A small-molecule ligand and the protein it binds are described below.
Small molecule (SMILES): O=C(O)c1ccc([Hg]O)cc1

Binding-site contacts:
Ligand atom C7 contacts residue GLN135 of chain 1.A at 4.3 Å.
Ligand atom C3 contacts residue PRO137 of chain 1.A at 3.8 Å (hydrophobic).
Ligand atom HG contacts residue PRO137 of chain 1.A at 4.0 Å.
Ligand atom HG contacts residue GLU204 of chain 1.A at 3.1 Å.
Ligand atom C7 contacts residue GLU204 of chain 1.A at 3.7 Å.
Ligand atom C5 contacts residue PRO137 of chain 1.A at 3.6 Å (hydrophobic).
Ligand atom C4 contacts residue PRO137 of chain 1.A at 3.9 Å (hydrophobic).
Ligand atom C3 contacts residue GLU204 of chain 1.A at 4.4 Å.
Ligand atom HG contacts residue CYS205 of chain 1.A at 2.0 Å.
Ligand atom HG contacts residue GLN135 of chain 1.A at 4.0 Å.
Ligand atom C5 contacts residue GLN136 of chain 1.A at 4.3 Å.
Ligand atom HG contacts residue VAL134 of chain 1.A at 4.2 Å.
Ligand atom C6 contacts residue PRO137 of chain 1.A at 3.8 Å (hydrophobic).
Ligand atom C6 contacts residue GLN136 of chain 1.A at 4.0 Å.
Ligand atom C2 contacts residue PRO137 of chain 1.A at 4.1 Å (hydrophobic).
Ligand atom C4 contacts residue GLN135 of chain 1.A at 4.3 Å.
Ligand atom C6 contacts residue GLN135 of chain 1.A at 3.5 Å.
Ligand atom HG contacts residue GLN136 of chain 1.A at 3.1 Å.
Ligand atom C7 contacts residue CYS205 of chain 1.A at 4.2 Å (hydrophobic).
Ligand atom C7 contacts residue GLN136 of chain 1.A at 3.6 Å.
Ligand atom C5 contacts residue GLU204 of chain 1.A at 3.2 Å.
Ligand atom C7 contacts residue PRO137 of chain 1.A at 3.5 Å (hydrophobic).

Sequence of chain 1.A:
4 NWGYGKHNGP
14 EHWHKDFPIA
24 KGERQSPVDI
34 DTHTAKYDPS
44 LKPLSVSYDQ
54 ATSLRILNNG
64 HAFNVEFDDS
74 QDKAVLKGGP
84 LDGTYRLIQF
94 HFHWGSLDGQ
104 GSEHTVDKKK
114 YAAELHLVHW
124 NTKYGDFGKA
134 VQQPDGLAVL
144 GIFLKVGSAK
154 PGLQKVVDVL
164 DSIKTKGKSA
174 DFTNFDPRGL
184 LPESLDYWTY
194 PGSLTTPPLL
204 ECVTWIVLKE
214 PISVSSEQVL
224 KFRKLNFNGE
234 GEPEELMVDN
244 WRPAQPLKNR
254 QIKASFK